Sequence of chain 1.A:
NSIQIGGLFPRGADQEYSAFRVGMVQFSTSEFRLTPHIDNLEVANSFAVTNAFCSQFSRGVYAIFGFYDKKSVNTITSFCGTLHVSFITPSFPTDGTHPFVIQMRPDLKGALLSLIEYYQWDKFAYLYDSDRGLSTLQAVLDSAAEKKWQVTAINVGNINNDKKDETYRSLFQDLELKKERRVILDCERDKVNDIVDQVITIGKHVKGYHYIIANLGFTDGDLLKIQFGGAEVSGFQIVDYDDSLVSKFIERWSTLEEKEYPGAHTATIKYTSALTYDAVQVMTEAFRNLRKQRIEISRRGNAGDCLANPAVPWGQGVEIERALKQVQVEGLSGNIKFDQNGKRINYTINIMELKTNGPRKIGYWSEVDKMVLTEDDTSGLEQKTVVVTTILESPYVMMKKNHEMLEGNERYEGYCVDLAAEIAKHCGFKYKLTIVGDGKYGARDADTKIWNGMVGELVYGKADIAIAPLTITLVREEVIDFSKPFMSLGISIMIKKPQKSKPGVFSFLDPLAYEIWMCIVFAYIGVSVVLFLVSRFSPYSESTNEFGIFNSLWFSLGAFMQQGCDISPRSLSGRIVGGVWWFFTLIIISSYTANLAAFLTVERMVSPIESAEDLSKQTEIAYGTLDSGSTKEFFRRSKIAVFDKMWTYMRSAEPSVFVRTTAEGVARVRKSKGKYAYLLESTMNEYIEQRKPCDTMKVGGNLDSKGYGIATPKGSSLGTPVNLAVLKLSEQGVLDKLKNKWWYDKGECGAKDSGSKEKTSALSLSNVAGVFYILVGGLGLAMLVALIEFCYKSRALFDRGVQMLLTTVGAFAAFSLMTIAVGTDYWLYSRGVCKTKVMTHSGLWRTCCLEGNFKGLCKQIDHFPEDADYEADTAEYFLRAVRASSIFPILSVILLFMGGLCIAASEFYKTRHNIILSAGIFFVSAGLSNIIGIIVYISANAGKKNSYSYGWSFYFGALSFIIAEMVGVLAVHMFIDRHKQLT

Binding-site contacts:
Ligand atom C contacts residue ARG476 of chain 1.A at 3.8 Å.
Ligand atom OE2 contacts residue LYS647 of chain 1.A at 4.2 Å.
Ligand atom CG contacts residue TYR441 of chain 1.A at 3.6 Å (hydrophobic).
Ligand atom CD contacts residue GLY644 of chain 1.A at 4.2 Å.
Ligand atom CA contacts residue THR471 of chain 1.A at 3.2 Å.
Ligand atom OXT contacts residue ARG476 of chain 1.A at 3.0 Å (salt-bridge).
Ligand atom OXT contacts residue GLY644 of chain 1.A at 4.1 Å.
Ligand atom O contacts residue PRO469 of chain 1.A at 3.6 Å (h-bond).
Ligand atom N contacts residue GLU696 of chain 1.A at 3.4 Å (salt-bridge).
Ligand atom OXT contacts residue SER645 of chain 1.A at 3.2 Å (h-bond).
Ligand atom OE2 contacts residue THR646 of chain 1.A at 2.5 Å (h-bond).
Ligand atom CA contacts residue TYR441 of chain 1.A at 4.1 Å (hydrophobic).
Ligand atom N contacts residue THR471 of chain 1.A at 2.6 Å (h-bond).
Ligand atom O contacts residue LEU470 of chain 1.A at 3.8 Å.
Ligand atom C contacts residue TYR441 of chain 1.A at 3.4 Å (hydrophobic).
Ligand atom OXT contacts residue TYR441 of chain 1.A at 3.8 Å.
Ligand atom CA contacts residue GLU696 of chain 1.A at 3.4 Å.
Ligand atom OE1 contacts residue SER645 of chain 1.A at 3.0 Å (h-bond).
Ligand atom C contacts residue SER645 of chain 1.A at 3.9 Å.
Ligand atom CD contacts residue SER645 of chain 1.A at 3.1 Å.
Ligand atom O contacts residue THR471 of chain 1.A at 4.2 Å.
Ligand atom CD contacts residue THR646 of chain 1.A at 3.2 Å.
Ligand atom N contacts residue PRO469 of chain 1.A at 3.2 Å (h-bond).
Ligand atom CA contacts residue SER645 of chain 1.A at 3.4 Å.
Ligand atom CD contacts residue GLU696 of chain 1.A at 3.8 Å.
Ligand atom CB contacts residue TYR441 of chain 1.A at 3.6 Å (hydrophobic).
Ligand atom O contacts residue ARG476 of chain 1.A at 3.9 Å.
Ligand atom OE1 contacts residue THR646 of chain 1.A at 2.6 Å (h-bond).
Ligand atom N contacts residue TYR723 of chain 1.A at 3.5 Å.
Ligand atom C contacts residue THR471 of chain 1.A at 4.2 Å.
Ligand atom OE2 contacts residue SER645 of chain 1.A at 2.6 Å (h-bond).
Ligand atom CG contacts residue SER645 of chain 1.A at 4.0 Å.
Ligand atom O contacts residue TYR441 of chain 1.A at 3.1 Å.
Ligand atom N contacts residue LEU470 of chain 1.A at 3.8 Å.
Ligand atom OE1 contacts residue GLU696 of chain 1.A at 2.8 Å (salt-bridge).
Ligand atom CB contacts residue GLU696 of chain 1.A at 3.3 Å.
Ligand atom OE2 contacts residue GLY644 of chain 1.A at 3.1 Å.
Ligand atom CG contacts residue GLU696 of chain 1.A at 4.1 Å.
Ligand atom CB contacts residue SER645 of chain 1.A at 4.2 Å.
Ligand atom CA contacts residue PRO469 of chain 1.A at 4.2 Å (hydrophobic).

The protein below binds the small molecule below.
Small molecule (SMILES): N[C@@H](CCC(=O)O)C(=O)O